Binding-site contacts:
Ligand atom O2 contacts residue ASN89 of chain 1.C at 3.0 Å.
Ligand atom C6 contacts residue HIS92 of chain 1.C at 3.4 Å.
Ligand atom O9 contacts residue HIS92 of chain 1.C at 3.4 Å.
Ligand atom C9 contacts residue GLY93 of chain 1.C at 3.9 Å.
Ligand atom N1 contacts residue HIS92 of chain 1.C at 4.0 Å.
Ligand atom C7 contacts residue HIS92 of chain 1.C at 3.8 Å.
Ligand atom O contacts residue GLY279 of chain 1.C at 3.0 Å (h-bond).
Ligand atom O6 contacts residue SER91 of chain 1.C at 3.4 Å.
Ligand atom O2 contacts residue HIS92 of chain 1.C at 3.9 Å.
Ligand atom O4 contacts residue HIS98 of chain 1.C at 3.7 Å.
Ligand atom C5 contacts residue HIS92 of chain 1.C at 3.8 Å.
Ligand atom O contacts residue ALA282 of chain 1.C at 4.0 Å.
Ligand atom C2 contacts residue HIS92 of chain 1.C at 3.5 Å.
Ligand atom C1 contacts residue ALA282 of chain 1.C at 3.7 Å (hydrophobic).
Ligand atom S contacts residue GLY279 of chain 1.C at 3.8 Å.
Ligand atom O4 contacts residue HIS92 of chain 1.C at 3.5 Å.
Ligand atom O2 contacts residue THR64 of chain 1.C at 3.8 Å.
Ligand atom C9 contacts residue TYR97 of chain 1.C at 3.5 Å (hydrophobic).
Ligand atom O4 contacts residue ASN89 of chain 1.C at 4.0 Å.
Ligand atom O8 contacts residue SER91 of chain 1.C at 2.9 Å (h-bond).
Ligand atom C21 contacts residue HIS92 of chain 1.C at 3.7 Å.
Ligand atom O1 contacts residue THR64 of chain 1.C at 3.7 Å.
Ligand atom C8 contacts residue TYR97 of chain 1.C at 3.5 Å (hydrophobic).
Ligand atom C11 contacts residue PRO67 of chain 1.C at 3.6 Å (hydrophobic).
Ligand atom C12 contacts residue PRO67 of chain 1.C at 3.5 Å (hydrophobic).
Ligand atom C21 contacts residue ASN89 of chain 1.C at 3.9 Å.
Ligand atom C13 contacts residue PRO67 of chain 1.C at 3.8 Å (hydrophobic).
Ligand atom C14 contacts residue HIS92 of chain 1.C at 3.6 Å.
Ligand atom C7 contacts residue PRO67 of chain 1.C at 3.8 Å (hydrophobic).
Ligand atom C8 contacts residue GLY93 of chain 1.C at 3.6 Å.
Ligand atom O7 contacts residue ASP212 of chain 1.C at 3.8 Å.
Ligand atom O1 contacts residue ASN89 of chain 1.C at 3.2 Å (h-bond).
Ligand atom O6 contacts residue HIS92 of chain 1.C at 2.8 Å (h-bond).
Ligand atom O11 contacts residue LYS283 of chain 1.C at 2.8 Å.
Ligand atom O6 contacts residue ASN89 of chain 1.C at 2.9 Å (h-bond).
Ligand atom O10 contacts residue HIS92 of chain 1.C at 3.8 Å.
Ligand atom C1 contacts residue HIS92 of chain 1.C at 3.6 Å.
Ligand atom O contacts residue SER278 of chain 1.C at 3.4 Å.
Ligand atom C contacts residue ALA282 of chain 1.C at 3.7 Å (hydrophobic).
Ligand atom O11 contacts residue GLY279 of chain 1.C at 3.5 Å.

Sequence of chain 1.C:
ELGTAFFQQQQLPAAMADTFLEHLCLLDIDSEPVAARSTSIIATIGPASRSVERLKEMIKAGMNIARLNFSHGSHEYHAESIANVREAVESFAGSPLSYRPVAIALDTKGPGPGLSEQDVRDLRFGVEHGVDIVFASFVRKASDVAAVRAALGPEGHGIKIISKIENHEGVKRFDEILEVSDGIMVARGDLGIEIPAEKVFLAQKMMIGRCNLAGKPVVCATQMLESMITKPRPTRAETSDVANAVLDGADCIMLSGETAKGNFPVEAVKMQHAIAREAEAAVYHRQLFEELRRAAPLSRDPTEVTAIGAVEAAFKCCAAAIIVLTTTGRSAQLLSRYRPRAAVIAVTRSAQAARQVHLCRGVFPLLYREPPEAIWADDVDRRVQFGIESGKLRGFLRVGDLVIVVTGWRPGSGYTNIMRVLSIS

This small molecule binds to this protein.
Small molecule (SMILES): O=C(O)C[C@@](O)(CC(=O)N1CCN(S(=O)(=O)c2cc3c(c(O)c2O)C(=O)c2ccccc2C3=O)CC1)C(=O)O